Binding-site contacts:
Ligand atom CB contacts residue ILE116 of chain 1.I at 4.0 Å (hydrophobic).
Ligand atom CE2 contacts residue TRP145 of chain 1.H at 3.7 Å (hydrophobic).
Ligand atom CZ3 contacts residue ILE104 of chain 1.I at 3.5 Å (hydrophobic).
Ligand atom CD1 contacts residue TRP145 of chain 1.H at 3.5 Å (hydrophobic).
Ligand atom CB contacts residue TRP145 of chain 1.H at 4.0 Å (hydrophobic).
Ligand atom CD2 contacts residue TRP145 of chain 1.H at 3.5 Å (hydrophobic).
Ligand atom CE2 contacts residue VAL146 of chain 1.H at 3.8 Å (hydrophobic).
Ligand atom NE1 contacts residue TRP145 of chain 1.H at 3.7 Å.
Ligand atom OH contacts residue ILE104 of chain 1.I at 2.7 Å (h-bond).
Ligand atom CD1 contacts residue TYR193 of chain 1.H at 3.6 Å (hydrophobic).
Ligand atom CH2 contacts residue ILE104 of chain 1.I at 3.5 Å (hydrophobic).
Ligand atom CE3 contacts residue ILE116 of chain 1.I at 3.5 Å (hydrophobic).
Ligand atom CD1 contacts residue CYS188 of chain 1.H at 3.4 Å (hydrophobic).
Ligand atom CA contacts residue TRP145 of chain 1.H at 3.8 Å (hydrophobic).
Ligand atom NE1 contacts residue CYS189 of chain 1.H at 3.7 Å.
Ligand atom CA contacts residue TYR91 of chain 1.H at 3.9 Å (hydrophobic).
Ligand atom CZ3 contacts residue ILE116 of chain 1.I at 3.6 Å (hydrophobic).
Ligand atom CH2 contacts residue VAL146 of chain 1.H at 3.3 Å (hydrophobic).
Ligand atom NE1 contacts residue TYR193 of chain 1.H at 2.9 Å (h-bond).
Ligand atom CG contacts residue ILE116 of chain 1.I at 4.0 Å (hydrophobic).
Ligand atom OH contacts residue ILE116 of chain 1.I at 2.9 Å (h-bond).
Ligand atom CH2 contacts residue MET114 of chain 1.I at 4.0 Å (hydrophobic).
Ligand atom NE1 contacts residue MET114 of chain 1.I at 3.9 Å.
Ligand atom OH contacts residue VAL146 of chain 1.H at 3.9 Å.
Ligand atom CG contacts residue TRP145 of chain 1.H at 3.4 Å (hydrophobic).
Ligand atom CD1 contacts residue CYS189 of chain 1.H at 3.6 Å (hydrophobic).
Ligand atom CE3 contacts residue VAL146 of chain 1.H at 4.0 Å (hydrophobic).
Ligand atom CZ2 contacts residue VAL106 of chain 1.I at 3.6 Å (hydrophobic).
Ligand atom CD2 contacts residue ILE116 of chain 1.I at 4.0 Å (hydrophobic).
Ligand atom CZ3 contacts residue VAL146 of chain 1.H at 3.5 Å (hydrophobic).
Ligand atom NZ contacts residue TRP145 of chain 1.H at 2.6 Å (h-bond).
Ligand atom CZ2 contacts residue MET114 of chain 1.I at 3.5 Å (hydrophobic).
Ligand atom NE1 contacts residue VAL146 of chain 1.H at 4.0 Å.
Ligand atom CH2 contacts residue VAL106 of chain 1.I at 3.9 Å (hydrophobic).
Ligand atom OH contacts residue PHE115 of chain 1.I at 3.8 Å.
Ligand atom CE2 contacts residue MET114 of chain 1.I at 3.5 Å (hydrophobic).
Ligand atom CG contacts residue CYS188 of chain 1.H at 3.9 Å (hydrophobic).
Ligand atom CZ2 contacts residue VAL146 of chain 1.H at 3.5 Å (hydrophobic).
Ligand atom CE3 contacts residue TRP145 of chain 1.H at 3.5 Å (hydrophobic).
Ligand atom NZ contacts residue TYR91 of chain 1.H at 2.8 Å (h-bond).

The protein below binds the small molecule below.
Small molecule (SMILES): NCCc1c[nH]c2ccc(O)cc12

Sequence of chain 1.I:
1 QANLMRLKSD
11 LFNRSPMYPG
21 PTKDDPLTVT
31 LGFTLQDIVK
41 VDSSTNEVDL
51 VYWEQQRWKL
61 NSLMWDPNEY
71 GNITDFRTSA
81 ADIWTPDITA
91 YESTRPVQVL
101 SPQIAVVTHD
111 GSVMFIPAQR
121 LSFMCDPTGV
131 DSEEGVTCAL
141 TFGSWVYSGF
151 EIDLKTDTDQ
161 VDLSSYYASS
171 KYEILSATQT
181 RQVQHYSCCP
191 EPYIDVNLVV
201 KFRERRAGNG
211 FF

Sequence of chain 1.H:
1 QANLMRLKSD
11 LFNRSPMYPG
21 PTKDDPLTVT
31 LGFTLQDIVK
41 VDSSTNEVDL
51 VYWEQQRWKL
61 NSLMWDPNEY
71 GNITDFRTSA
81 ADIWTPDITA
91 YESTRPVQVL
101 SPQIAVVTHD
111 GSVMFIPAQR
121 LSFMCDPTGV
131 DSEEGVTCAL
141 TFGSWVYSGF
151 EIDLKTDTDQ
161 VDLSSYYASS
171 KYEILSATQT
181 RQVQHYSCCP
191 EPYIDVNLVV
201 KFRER